Binding-site contacts:
Ligand atom CAY contacts residue ARG10 of chain 6.A at 3.7 Å.
Ligand atom OAO contacts residue ASP32 of chain 6.B at 2.8 Å (salt-bridge).
Ligand atom NBC contacts residue GLY34 of chain 6.B at 3.0 Å (h-bond).
Ligand atom OA1 contacts residue VAL56 of chain 6.B at 3.5 Å.
Ligand atom O contacts residue GLY58 of chain 6.B at 3.5 Å.
Ligand atom CBK contacts residue ARG10 of chain 6.A at 3.7 Å.
Ligand atom OAN contacts residue ASP32 of chain 6.A at 2.9 Å (salt-bridge).
Ligand atom CBI contacts residue ASP32 of chain 6.A at 3.6 Å.
Ligand atom CAV contacts residue ALA59 of chain 6.B at 3.7 Å (hydrophobic).
Ligand atom CG1 contacts residue VAL56 of chain 6.B at 3.4 Å (hydrophobic).
Ligand atom NAJ contacts residue ASP36 of chain 6.B at 3.5 Å (salt-bridge).
Ligand atom CAH contacts residue LEU57 of chain 6.A at 3.3 Å (hydrophobic).
Ligand atom CBN contacts residue ASP32 of chain 6.B at 3.0 Å.
Ligand atom CAX contacts residue ARG10 of chain 6.A at 3.6 Å.
Ligand atom OAO contacts residue ASP32 of chain 6.A at 2.7 Å (salt-bridge).
Ligand atom CAI contacts residue LEU30 of chain 6.B at 3.6 Å (hydrophobic).
Ligand atom CAU contacts residue ARG10 of chain 6.A at 3.7 Å.
Ligand atom CBQ contacts residue GLY34 of chain 6.A at 3.5 Å.
Ligand atom CAX contacts residue ASP36 of chain 6.B at 3.7 Å.
Ligand atom CAC contacts residue MET37 of chain 6.A at 3.5 Å (hydrophobic).
Ligand atom CAI contacts residue GLY34 of chain 6.A at 3.7 Å.
Ligand atom CG1 contacts residue LEU57 of chain 6.B at 3.5 Å (hydrophobic).
Ligand atom OAN contacts residue ALA35 of chain 6.A at 3.5 Å (h-bond).
Ligand atom OAN contacts residue GLY34 of chain 6.A at 3.4 Å.
Ligand atom OA4 contacts residue LEU57 of chain 6.B at 3.7 Å.
Ligand atom OAO contacts residue GLY34 of chain 6.B at 3.2 Å.
Ligand atom N contacts residue LEU57 of chain 6.B at 2.9 Å (h-bond).
Ligand atom CBA contacts residue ASP32 of chain 6.A at 3.4 Å.
Ligand atom CBF contacts residue LEU57 of chain 6.B at 3.6 Å (hydrophobic).
Ligand atom CAR contacts residue ALA59 of chain 6.B at 3.2 Å (hydrophobic).
Ligand atom OA1 contacts residue LEU57 of chain 6.B at 2.6 Å (h-bond).
Ligand atom CBN contacts residue ASP32 of chain 6.A at 3.6 Å.
Ligand atom CAA contacts residue VAL56 of chain 6.A at 3.5 Å (hydrophobic).
Ligand atom CBI contacts residue ASP32 of chain 6.B at 3.4 Å.
Ligand atom CAR contacts residue GLY58 of chain 6.B at 3.4 Å.
Ligand atom CBM contacts residue LEU57 of chain 6.B at 3.2 Å (hydrophobic).
Ligand atom CAQ contacts residue ARG10 of chain 6.A at 3.5 Å.
Ligand atom CAT contacts residue ARG10 of chain 6.A at 3.4 Å.
Ligand atom OAK contacts residue ASP36 of chain 6.B at 3.1 Å (salt-bridge).
Ligand atom CAQ contacts residue TRP98 of chain 6.A at 3.4 Å (hydrophobic).

Sequence of chain 6.A:
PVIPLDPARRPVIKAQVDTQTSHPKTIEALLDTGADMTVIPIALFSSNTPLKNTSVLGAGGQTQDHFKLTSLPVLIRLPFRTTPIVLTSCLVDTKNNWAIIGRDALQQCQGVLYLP

A small-molecule ligand and the protein it binds are described below.
Small molecule (SMILES): C[C@@H](NC(=O)[C@H]1N(C(=O)[C@@H](O)[C@H](Cc2ccccc2)NC(=O)[C@@H](NC(=O)[C@@H](NC(=O)CN2CCOCC2)c2ccccc2)C(C)(C)C)CSC1(C)C)C(C)(C)C

Sequence of chain 6.B:
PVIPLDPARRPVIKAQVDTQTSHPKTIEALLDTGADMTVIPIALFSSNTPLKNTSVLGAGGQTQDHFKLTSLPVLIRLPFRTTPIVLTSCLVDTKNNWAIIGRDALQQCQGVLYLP